This protein binds this small molecule.
Small molecule (SMILES): CC(=O)N[C@H]1[C@H](O[C@H]2[C@H](O)[C@@H](NC(C)=O)CO[C@@H]2CO)O[C@H](CO)[C@@H](O)[C@@H]1O

Binding-site contacts:
Ligand atom C3 contacts residue ASN280 of chain 26.E at 3.8 Å.
Ligand atom N2 contacts residue ASN280 of chain 26.E at 2.9 Å (h-bond).
Ligand atom C8 contacts residue ARG324 of chain 26.E at 4.2 Å.
Ligand atom O5 contacts residue ASN280 of chain 26.E at 2.4 Å (h-bond).
Ligand atom C1 contacts residue ASN280 of chain 26.E at 1.4 Å.
Ligand atom C5 contacts residue ASN280 of chain 26.E at 3.7 Å.
Ligand atom C7 contacts residue ASN280 of chain 26.E at 3.9 Å.
Ligand atom C8 contacts residue GLY296 of chain 26.E at 4.4 Å.
Ligand atom C4 contacts residue ASN280 of chain 26.E at 4.2 Å.
Ligand atom C2 contacts residue ASN280 of chain 26.E at 2.5 Å.
Ligand atom O7 contacts residue ASN280 of chain 26.E at 4.4 Å.

Sequence of chain 26.E:
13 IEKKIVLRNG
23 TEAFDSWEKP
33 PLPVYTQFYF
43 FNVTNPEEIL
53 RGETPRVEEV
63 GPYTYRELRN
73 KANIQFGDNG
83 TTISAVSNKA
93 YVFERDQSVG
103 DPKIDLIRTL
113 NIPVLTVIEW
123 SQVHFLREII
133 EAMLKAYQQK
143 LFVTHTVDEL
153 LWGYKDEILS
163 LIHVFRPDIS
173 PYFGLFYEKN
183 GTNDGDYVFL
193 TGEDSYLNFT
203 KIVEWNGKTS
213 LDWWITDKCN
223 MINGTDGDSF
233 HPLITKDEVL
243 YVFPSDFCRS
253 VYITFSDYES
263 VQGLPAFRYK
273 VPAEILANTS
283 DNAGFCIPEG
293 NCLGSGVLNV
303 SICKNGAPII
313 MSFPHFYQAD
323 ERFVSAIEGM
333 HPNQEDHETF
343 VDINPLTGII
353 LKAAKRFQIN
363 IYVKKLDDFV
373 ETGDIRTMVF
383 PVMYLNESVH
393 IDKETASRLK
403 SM